A protein and the small-molecule ligand that binds it are described below.
Small molecule (SMILES): CC(=O)N[C@@H]1[C@@H](O)[C@H](O)[C@@H](CO)O[C@H]1O

Sequence of chain 1.A:
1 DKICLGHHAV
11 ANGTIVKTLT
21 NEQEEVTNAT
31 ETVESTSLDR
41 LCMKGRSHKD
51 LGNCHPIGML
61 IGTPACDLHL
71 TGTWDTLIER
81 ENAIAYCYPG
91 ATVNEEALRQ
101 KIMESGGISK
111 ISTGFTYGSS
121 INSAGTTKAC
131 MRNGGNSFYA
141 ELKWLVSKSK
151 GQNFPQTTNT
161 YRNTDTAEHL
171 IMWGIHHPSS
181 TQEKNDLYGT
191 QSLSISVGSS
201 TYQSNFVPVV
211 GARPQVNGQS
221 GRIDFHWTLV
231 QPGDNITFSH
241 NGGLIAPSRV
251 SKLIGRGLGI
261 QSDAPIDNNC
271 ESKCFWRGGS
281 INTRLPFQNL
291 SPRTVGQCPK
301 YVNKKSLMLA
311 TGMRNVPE

Binding-site contacts:
Ligand atom O7 contacts residue PRO214 of chain 1.E at 3.4 Å.
Ligand atom C1 contacts residue GLY233 of chain 1.A at 4.1 Å.
Ligand atom C1 contacts residue ASN235 of chain 1.A at 1.4 Å.
Ligand atom C2 contacts residue ASN235 of chain 1.A at 2.4 Å.
Ligand atom C7 contacts residue PRO214 of chain 1.E at 3.9 Å (hydrophobic).
Ligand atom C8 contacts residue SER200 of chain 1.A at 4.5 Å.
Ligand atom O7 contacts residue GLN215 of chain 1.E at 4.0 Å.
Ligand atom C8 contacts residue GLY233 of chain 1.A at 3.4 Å.
Ligand atom C3 contacts residue ASN235 of chain 1.A at 3.8 Å.
Ligand atom O7 contacts residue ASN235 of chain 1.A at 4.2 Å.
Ligand atom C7 contacts residue ASN235 of chain 1.A at 3.8 Å.
Ligand atom C5 contacts residue ARG162 of chain 1.A at 4.5 Å.
Ligand atom O6 contacts residue ARG162 of chain 1.A at 3.3 Å (salt-bridge).
Ligand atom O5 contacts residue ARG162 of chain 1.A at 3.6 Å (salt-bridge).
Ligand atom C1 contacts residue ARG162 of chain 1.A at 4.5 Å.
Ligand atom N2 contacts residue ASN235 of chain 1.A at 2.9 Å (h-bond).
Ligand atom O5 contacts residue ASN235 of chain 1.A at 2.4 Å (h-bond).
Ligand atom C8 contacts residue ASP234 of chain 1.A at 3.8 Å.
Ligand atom C4 contacts residue ASN235 of chain 1.A at 4.2 Å.
Ligand atom C7 contacts residue GLY233 of chain 1.A at 3.7 Å.
Ligand atom N2 contacts residue GLY233 of chain 1.A at 3.0 Å (h-bond).
Ligand atom C6 contacts residue ARG162 of chain 1.A at 4.1 Å.
Ligand atom C2 contacts residue GLY233 of chain 1.A at 4.0 Å.
Ligand atom C8 contacts residue PRO214 of chain 1.E at 4.4 Å (hydrophobic).
Ligand atom C5 contacts residue ASN235 of chain 1.A at 3.6 Å.
Ligand atom N2 contacts residue ASP234 of chain 1.A at 4.5 Å.

Sequence of chain 1.E:
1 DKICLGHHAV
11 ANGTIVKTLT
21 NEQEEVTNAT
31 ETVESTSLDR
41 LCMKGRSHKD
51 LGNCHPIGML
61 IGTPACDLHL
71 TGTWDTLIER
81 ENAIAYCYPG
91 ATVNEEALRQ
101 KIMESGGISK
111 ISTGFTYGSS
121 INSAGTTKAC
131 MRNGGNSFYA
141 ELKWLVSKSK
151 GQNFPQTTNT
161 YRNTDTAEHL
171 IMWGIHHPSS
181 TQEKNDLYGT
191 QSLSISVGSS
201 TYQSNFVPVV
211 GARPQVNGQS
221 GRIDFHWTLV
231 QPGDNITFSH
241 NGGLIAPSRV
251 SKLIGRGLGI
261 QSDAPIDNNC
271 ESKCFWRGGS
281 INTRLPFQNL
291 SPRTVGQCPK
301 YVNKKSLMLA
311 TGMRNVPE